Sequence of chain 58.E:
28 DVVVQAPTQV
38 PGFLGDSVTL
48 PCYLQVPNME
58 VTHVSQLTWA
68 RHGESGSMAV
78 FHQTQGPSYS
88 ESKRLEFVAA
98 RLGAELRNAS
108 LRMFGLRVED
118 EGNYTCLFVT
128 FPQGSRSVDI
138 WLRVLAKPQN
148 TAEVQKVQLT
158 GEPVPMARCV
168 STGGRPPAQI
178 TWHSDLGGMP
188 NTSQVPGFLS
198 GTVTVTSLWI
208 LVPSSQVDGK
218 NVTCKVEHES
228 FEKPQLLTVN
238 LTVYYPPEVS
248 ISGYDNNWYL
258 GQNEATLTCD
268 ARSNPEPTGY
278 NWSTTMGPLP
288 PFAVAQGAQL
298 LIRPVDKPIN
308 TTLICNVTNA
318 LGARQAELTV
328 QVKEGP

A small-molecule ligand and the protein it binds are described below.
Small molecule (SMILES): CC(=O)N[C@H]1[C@H](O[C@H]2[C@H](O)[C@@H](NC(C)=O)CO[C@@H]2CO)O[C@H](CO)[C@@H](O[C@@H]2O[C@H](CO)[C@@H](O)[C@H](O)[C@@H]2O)[C@@H]1O

Binding-site contacts:
Ligand atom C5 contacts residue ASN105 of chain 58.E at 3.6 Å.
Ligand atom C1 contacts residue ASN105 of chain 58.E at 1.4 Å.
Ligand atom O5 contacts residue ASN105 of chain 58.E at 2.4 Å (h-bond).
Ligand atom C2 contacts residue ASN105 of chain 58.E at 2.5 Å.
Ligand atom O6 contacts residue ALA96 of chain 58.E at 4.3 Å.
Ligand atom C7 contacts residue ASN105 of chain 58.E at 3.6 Å.
Ligand atom O5 contacts residue ALA96 of chain 58.E at 4.5 Å.
Ligand atom C3 contacts residue ASN105 of chain 58.E at 3.8 Å.
Ligand atom C8 contacts residue TYR50 of chain 58.E at 4.1 Å (hydrophobic).
Ligand atom C6 contacts residue VAL95 of chain 58.E at 3.6 Å (hydrophobic).
Ligand atom O7 contacts residue ASN105 of chain 58.E at 4.0 Å.
Ligand atom C4 contacts residue ASN105 of chain 58.E at 4.3 Å.
Ligand atom C8 contacts residue PRO48 of chain 58.E at 4.4 Å (hydrophobic).
Ligand atom C5 contacts residue VAL95 of chain 58.E at 4.5 Å (hydrophobic).
Ligand atom O6 contacts residue VAL95 of chain 58.E at 2.9 Å (h-bond).
Ligand atom O5 contacts residue VAL95 of chain 58.E at 4.5 Å.
Ligand atom N2 contacts residue ASN105 of chain 58.E at 2.9 Å (h-bond).